Binding-site contacts:
Ligand atom O contacts residue ARG48 of chain 1.A at 3.3 Å.
Ligand atom CA contacts residue GLY27 of chain 1.A at 3.5 Å.
Ligand atom CG2 contacts residue SER28 of chain 1.A at 3.0 Å.
Ligand atom N contacts residue ASN129 of chain 1.A at 3.4 Å (h-bond).
Ligand atom CB contacts residue SER28 of chain 1.A at 3.5 Å.
Ligand atom OG1 contacts residue SER28 of chain 1.A at 3.4 Å (h-bond).
Ligand atom N contacts residue ASP29 of chain 1.A at 3.4 Å (salt-bridge).
Ligand atom CD2 contacts residue GLY27 of chain 1.A at 3.5 Å.
Ligand atom N contacts residue PHE30 of chain 1.A at 3.3 Å.
Ligand atom O contacts residue SER28 of chain 1.A at 3.6 Å.
Ligand atom CE1 contacts residue VAL82 of chain 1.A at 3.6 Å (hydrophobic).
Ligand atom O contacts residue ASP29 of chain 1.A at 3.0 Å (salt-bridge).
Ligand atom CE2 contacts residue PRO81 of chain 1.A at 3.6 Å (hydrophobic).
Ligand atom CG2 contacts residue VAL136 of chain 1.A at 3.6 Å (hydrophobic).
Ligand atom CE2 contacts residue GLY153 of chain 1.A at 3.4 Å.
Ligand atom O contacts residue ASN129 of chain 1.A at 3.0 Å (h-bond).
Ligand atom O contacts residue GLY152 of chain 1.A at 3.3 Å (h-bond).
Ligand atom OG1 contacts residue PHE30 of chain 1.A at 3.6 Å.
Ligand atom CD2 contacts residue GLY153 of chain 1.A at 3.5 Å.
Ligand atom CA contacts residue GLY152 of chain 1.A at 3.5 Å.
Ligand atom CG2 contacts residue ILE154 of chain 1.A at 3.2 Å (hydrophobic).
Ligand atom O contacts residue SER132 of chain 1.A at 3.5 Å (h-bond).
Ligand atom CA contacts residue SER28 of chain 1.A at 3.5 Å.
Ligand atom N contacts residue ARG48 of chain 1.A at 3.2 Å.
Ligand atom O contacts residue ASN25 of chain 1.A at 3.1 Å (h-bond).
Ligand atom CG2 contacts residue ILE84 of chain 1.A at 3.4 Å (hydrophobic).
Ligand atom CB contacts residue SER132 of chain 1.A at 3.0 Å.
Ligand atom CB contacts residue ASP29 of chain 1.A at 3.3 Å.
Ligand atom CB contacts residue ARG112 of chain 1.A at 2.9 Å.
Ligand atom CB contacts residue GLY27 of chain 1.A at 3.4 Å.
Ligand atom CB contacts residue ASN25 of chain 1.A at 3.6 Å.
Ligand atom O contacts residue GLY27 of chain 1.A at 3.5 Å (h-bond).
Ligand atom CG1 contacts residue VAL136 of chain 1.A at 3.5 Å (hydrophobic).
Ligand atom CD1 contacts residue GLY131 of chain 1.A at 3.0 Å.
Ligand atom N contacts residue GLY152 of chain 1.A at 2.9 Å (h-bond).
Ligand atom CG1 contacts residue ILE151 of chain 1.A at 3.5 Å (hydrophobic).
Ligand atom O contacts residue ASP133 of chain 1.A at 3.0 Å (salt-bridge).
Ligand atom C contacts residue ASN129 of chain 1.A at 3.2 Å.
Ligand atom N contacts residue GLY27 of chain 1.A at 3.0 Å (h-bond).
Ligand atom CB contacts residue ILE154 of chain 1.A at 3.6 Å (hydrophobic).

A small-molecule ligand and the protein it binds are described below.
Small molecule (SMILES): CC(C)[C@H](NC(=O)[C@H](Cc1ccc(O)cc1)NC(=O)[C@H](Cc1ccccc1)NC(=O)[C@@H](NC(=O)[C@H](C)N)[C@@H](C)O)C(=O)N[C@@H](C)C=O

Sequence of chain 1.A:
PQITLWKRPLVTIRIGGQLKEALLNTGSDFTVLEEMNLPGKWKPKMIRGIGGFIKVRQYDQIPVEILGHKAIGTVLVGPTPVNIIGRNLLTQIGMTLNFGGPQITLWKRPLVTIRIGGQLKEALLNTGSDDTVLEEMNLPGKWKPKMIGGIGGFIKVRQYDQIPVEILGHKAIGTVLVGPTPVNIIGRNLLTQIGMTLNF